Sequence of chain 2.A:
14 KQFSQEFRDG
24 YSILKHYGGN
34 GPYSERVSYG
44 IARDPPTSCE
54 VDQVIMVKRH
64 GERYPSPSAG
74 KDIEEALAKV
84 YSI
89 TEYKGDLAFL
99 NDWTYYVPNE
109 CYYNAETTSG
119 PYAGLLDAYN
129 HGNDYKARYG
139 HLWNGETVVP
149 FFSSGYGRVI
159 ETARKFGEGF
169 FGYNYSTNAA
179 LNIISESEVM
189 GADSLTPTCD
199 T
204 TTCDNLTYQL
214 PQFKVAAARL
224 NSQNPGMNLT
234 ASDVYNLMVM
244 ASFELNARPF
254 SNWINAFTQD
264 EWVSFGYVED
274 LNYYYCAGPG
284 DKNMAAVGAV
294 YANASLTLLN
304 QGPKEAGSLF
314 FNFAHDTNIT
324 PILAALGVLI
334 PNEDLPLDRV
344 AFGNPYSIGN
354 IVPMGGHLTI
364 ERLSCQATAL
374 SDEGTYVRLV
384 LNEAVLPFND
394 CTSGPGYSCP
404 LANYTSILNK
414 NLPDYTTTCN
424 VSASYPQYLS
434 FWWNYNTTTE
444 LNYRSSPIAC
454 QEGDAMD

Binding-site contacts:
Ligand atom C1 contacts residue CYS453 of chain 2.A at 4.1 Å (hydrophobic).
Ligand atom C3 contacts residue CYS453 of chain 2.A at 3.9 Å (hydrophobic).
Ligand atom O7 contacts residue ASN176 of chain 1.A at 3.6 Å.
Ligand atom O7 contacts residue CYS109 of chain 2.A at 3.3 Å.
Ligand atom O3 contacts residue CYS453 of chain 2.A at 3.1 Å (h-bond).
Ligand atom C8 contacts residue CYS109 of chain 2.A at 3.1 Å (hydrophobic).
Ligand atom N2 contacts residue ILE451 of chain 2.A at 2.6 Å (h-bond).
Ligand atom O7 contacts residue ASN107 of chain 2.A at 4.0 Å.
Ligand atom C7 contacts residue CYS109 of chain 2.A at 3.6 Å (hydrophobic).
Ligand atom C8 contacts residue GLY143 of chain 1.A at 3.3 Å.
Ligand atom O3 contacts residue ILE451 of chain 2.A at 4.0 Å.
Ligand atom O6 contacts residue CYS453 of chain 2.A at 3.9 Å.
Ligand atom O7 contacts residue TYR110 of chain 2.A at 3.7 Å.
Ligand atom C6 contacts residue CYS453 of chain 2.A at 4.0 Å (hydrophobic).
Ligand atom O6 contacts residue PRO450 of chain 2.A at 3.6 Å.
Ligand atom C7 contacts residue ASN176 of chain 1.A at 3.7 Å.
Ligand atom O3 contacts residue ALA452 of chain 2.A at 3.9 Å.
Ligand atom C1 contacts residue ILE451 of chain 2.A at 3.5 Å (hydrophobic).
Ligand atom N2 contacts residue ASN172 of chain 1.A at 2.9 Å (h-bond).
Ligand atom C8 contacts residue ASN176 of chain 1.A at 3.4 Å.
Ligand atom C7 contacts residue ILE451 of chain 2.A at 3.7 Å (hydrophobic).
Ligand atom C3 contacts residue ILE451 of chain 2.A at 3.3 Å (hydrophobic).
Ligand atom C8 contacts residue TYR110 of chain 2.A at 4.0 Å (hydrophobic).
Ligand atom C2 contacts residue ASN172 of chain 1.A at 2.4 Å.
Ligand atom C5 contacts residue ASN172 of chain 1.A at 3.6 Å.
Ligand atom C6 contacts residue ILE451 of chain 2.A at 3.8 Å (hydrophobic).
Ligand atom C5 contacts residue TYR110 of chain 2.A at 3.7 Å (hydrophobic).
Ligand atom C1 contacts residue ASN172 of chain 1.A at 1.4 Å.
Ligand atom C3 contacts residue ASN172 of chain 1.A at 3.8 Å.
Ligand atom O6 contacts residue ILE451 of chain 2.A at 2.8 Å (h-bond).
Ligand atom C6 contacts residue TYR171 of chain 1.A at 4.1 Å (hydrophobic).
Ligand atom O5 contacts residue ASN172 of chain 1.A at 2.4 Å (h-bond).
Ligand atom O7 contacts residue THR175 of chain 1.A at 3.7 Å.
Ligand atom C8 contacts residue ILE451 of chain 2.A at 4.0 Å (hydrophobic).
Ligand atom O7 contacts residue ASN172 of chain 1.A at 3.9 Å.
Ligand atom O6 contacts residue ARG447 of chain 2.A at 4.0 Å.
Ligand atom O3 contacts residue CYS109 of chain 2.A at 3.8 Å.
Ligand atom O5 contacts residue TYR171 of chain 1.A at 3.8 Å.
Ligand atom C2 contacts residue ILE451 of chain 2.A at 3.3 Å (hydrophobic).
Ligand atom C7 contacts residue ASN172 of chain 1.A at 3.6 Å.

A protein and the small-molecule ligand that binds it are described below.
Small molecule (SMILES): CC(=O)N[C@H]1[C@H](O[C@H]2[C@H](O)[C@@H](NC(C)=O)CO[C@@H]2CO)O[C@H](CO)[C@@H](O[C@@H]2O[C@H](CO[C@H]3O[C@H](CO)[C@@H](O)[C@H](O)[C@@H]3O)[C@@H](O)[C@H](O[C@H]3O[C@H](CO)[C@@H](O)[C@H](O)[C@@H]3O[C@H]3O[C@H](CO)[C@@H](O)[C@H](O)[C@@H]3O[C@H]3O[C@H](CO)[C@@H](O)[C@H](O)[C@@H]3O)[C@@H]2O)[C@@H]1O

Sequence of chain 1.A:
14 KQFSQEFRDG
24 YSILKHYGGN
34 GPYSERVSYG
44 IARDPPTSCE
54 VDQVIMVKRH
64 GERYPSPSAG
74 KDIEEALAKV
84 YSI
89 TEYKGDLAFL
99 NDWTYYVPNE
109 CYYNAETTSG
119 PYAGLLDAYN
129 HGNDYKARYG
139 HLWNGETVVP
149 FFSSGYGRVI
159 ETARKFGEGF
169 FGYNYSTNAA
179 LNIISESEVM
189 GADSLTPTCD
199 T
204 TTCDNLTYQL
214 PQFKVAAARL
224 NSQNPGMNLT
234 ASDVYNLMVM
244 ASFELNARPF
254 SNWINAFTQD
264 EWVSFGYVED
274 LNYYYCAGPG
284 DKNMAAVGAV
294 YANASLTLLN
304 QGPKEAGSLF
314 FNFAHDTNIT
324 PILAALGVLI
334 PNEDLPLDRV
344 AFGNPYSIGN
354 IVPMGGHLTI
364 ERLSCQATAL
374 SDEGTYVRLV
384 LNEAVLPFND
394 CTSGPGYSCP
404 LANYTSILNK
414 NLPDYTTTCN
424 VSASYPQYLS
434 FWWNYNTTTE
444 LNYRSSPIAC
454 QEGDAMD